Binding-site contacts:
Ligand atom C3 contacts residue GLU162 of chain 1.A at 4.2 Å.
Ligand atom C8 contacts residue ARG160 of chain 1.A at 4.3 Å.
Ligand atom C3 contacts residue ASN114 of chain 1.A at 3.8 Å.
Ligand atom C7 contacts residue GLU162 of chain 1.A at 4.0 Å.
Ligand atom C8 contacts residue GLU162 of chain 1.A at 4.1 Å.
Ligand atom O7 contacts residue ASN114 of chain 1.A at 2.8 Å (h-bond).
Ligand atom N2 contacts residue ASN114 of chain 1.A at 2.8 Å (h-bond).
Ligand atom O5 contacts residue ASN114 of chain 1.A at 2.3 Å (h-bond).
Ligand atom O6 contacts residue TRP164 of chain 1.A at 3.9 Å.
Ligand atom C7 contacts residue THR116 of chain 1.A at 4.3 Å.
Ligand atom C8 contacts residue THR116 of chain 1.A at 2.8 Å.
Ligand atom C2 contacts residue GLU162 of chain 1.A at 3.8 Å.
Ligand atom C1 contacts residue ASN114 of chain 1.A at 1.4 Å.
Ligand atom N2 contacts residue GLU162 of chain 1.A at 3.1 Å (salt-bridge).
Ligand atom C2 contacts residue ASN114 of chain 1.A at 2.5 Å.
Ligand atom C8 contacts residue VAL115 of chain 1.A at 3.8 Å (hydrophobic).
Ligand atom C5 contacts residue ASN114 of chain 1.A at 3.6 Å.
Ligand atom C7 contacts residue ASN114 of chain 1.A at 2.7 Å.
Ligand atom C1 contacts residue GLU162 of chain 1.A at 3.6 Å.
Ligand atom C8 contacts residue ASN114 of chain 1.A at 3.3 Å.
Ligand atom C4 contacts residue ASN114 of chain 1.A at 4.2 Å.

Sequence of chain 1.A:
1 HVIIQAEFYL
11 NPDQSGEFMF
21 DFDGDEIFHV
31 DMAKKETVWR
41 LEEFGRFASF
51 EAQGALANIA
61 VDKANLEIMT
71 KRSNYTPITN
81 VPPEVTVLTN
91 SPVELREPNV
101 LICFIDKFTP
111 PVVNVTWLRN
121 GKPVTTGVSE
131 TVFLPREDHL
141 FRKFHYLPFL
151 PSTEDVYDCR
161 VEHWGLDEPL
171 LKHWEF

This small molecule binds to this protein.
Small molecule (SMILES): CC(=O)N[C@@H]1[C@@H](O)[C@H](O)[C@@H](CO)O[C@H]1O